A small-molecule ligand and the protein it binds are described below.
Small molecule (SMILES): CC(=O)N[C@H]1[C@H](O[C@H]2[C@H](O)[C@@H](NC(C)=O)CO[C@@H]2CO)O[C@H](CO)[C@@H](O)[C@@H]1O

Binding-site contacts:
Ligand atom O6 contacts residue ARG88 of chain 1.A at 3.8 Å.
Ligand atom C3 contacts residue ASN301 of chain 1.A at 3.9 Å.
Ligand atom C8 contacts residue ALA100 of chain 1.A at 3.9 Å (hydrophobic).
Ligand atom C8 contacts residue LEU293 of chain 1.A at 3.5 Å (hydrophobic).
Ligand atom O7 contacts residue ILE89 of chain 1.A at 3.7 Å.
Ligand atom C7 contacts residue LEU293 of chain 1.A at 4.2 Å (hydrophobic).
Ligand atom C1 contacts residue ILE89 of chain 1.A at 4.5 Å (hydrophobic).
Ligand atom O7 contacts residue LEU101 of chain 1.A at 3.6 Å.
Ligand atom C4 contacts residue ASN301 of chain 1.A at 4.2 Å.
Ligand atom C1 contacts residue ASN301 of chain 1.A at 1.4 Å.
Ligand atom C8 contacts residue LEU101 of chain 1.A at 3.8 Å (hydrophobic).
Ligand atom N2 contacts residue ASN301 of chain 1.A at 3.1 Å (h-bond).
Ligand atom C2 contacts residue ASN301 of chain 1.A at 2.5 Å.
Ligand atom C8 contacts residue GLN99 of chain 1.A at 3.2 Å.
Ligand atom N2 contacts residue ILE89 of chain 1.A at 4.3 Å.
Ligand atom O7 contacts residue PHE102 of chain 1.A at 3.1 Å (h-bond).
Ligand atom C7 contacts residue LEU101 of chain 1.A at 4.1 Å (hydrophobic).
Ligand atom C7 contacts residue GLY90 of chain 1.A at 4.0 Å.
Ligand atom C5 contacts residue ILE89 of chain 1.A at 4.4 Å (hydrophobic).
Ligand atom C2 contacts residue ILE89 of chain 1.A at 3.4 Å (hydrophobic).
Ligand atom N2 contacts residue LEU293 of chain 1.A at 4.3 Å.
Ligand atom C4 contacts residue ILE89 of chain 1.A at 3.3 Å (hydrophobic).
Ligand atom O7 contacts residue THR91 of chain 1.A at 2.9 Å (h-bond).
Ligand atom O5 contacts residue ASN301 of chain 1.A at 2.3 Å (h-bond).
Ligand atom C5 contacts residue ASN301 of chain 1.A at 3.6 Å.
Ligand atom O5 contacts residue ILE89 of chain 1.A at 4.3 Å.
Ligand atom C7 contacts residue THR91 of chain 1.A at 3.8 Å.
Ligand atom O7 contacts residue ASN301 of chain 1.A at 3.9 Å.
Ligand atom C8 contacts residue THR91 of chain 1.A at 3.3 Å.
Ligand atom O3 contacts residue GLY90 of chain 1.A at 3.7 Å.
Ligand atom O4 contacts residue ILE89 of chain 1.A at 4.0 Å.
Ligand atom O3 contacts residue LEU101 of chain 1.A at 3.7 Å.
Ligand atom C3 contacts residue ILE89 of chain 1.A at 3.2 Å (hydrophobic).
Ligand atom C8 contacts residue GLY90 of chain 1.A at 4.2 Å.
Ligand atom O7 contacts residue GLY90 of chain 1.A at 3.3 Å.
Ligand atom C8 contacts residue PHE102 of chain 1.A at 3.5 Å (hydrophobic).
Ligand atom C7 contacts residue PHE102 of chain 1.A at 3.8 Å (hydrophobic).
Ligand atom C7 contacts residue ASN301 of chain 1.A at 3.7 Å.
Ligand atom O3 contacts residue ILE89 of chain 1.A at 2.7 Å (h-bond).

Sequence of chain 1.A:
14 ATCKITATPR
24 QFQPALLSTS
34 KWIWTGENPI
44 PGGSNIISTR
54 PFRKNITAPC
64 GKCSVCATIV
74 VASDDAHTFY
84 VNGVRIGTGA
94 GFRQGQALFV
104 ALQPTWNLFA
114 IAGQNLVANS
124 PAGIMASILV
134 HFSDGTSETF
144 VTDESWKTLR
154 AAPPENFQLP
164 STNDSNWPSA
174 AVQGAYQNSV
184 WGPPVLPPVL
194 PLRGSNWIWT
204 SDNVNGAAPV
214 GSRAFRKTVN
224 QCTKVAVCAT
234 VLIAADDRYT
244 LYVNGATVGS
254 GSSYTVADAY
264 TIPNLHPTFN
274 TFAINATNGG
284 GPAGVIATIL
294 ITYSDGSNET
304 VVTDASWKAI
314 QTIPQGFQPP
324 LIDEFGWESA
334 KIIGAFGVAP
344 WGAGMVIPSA